A protein and the small-molecule ligand that binds it are described below.
Small molecule (SMILES): CC(=O)N[C@@H]1[C@@H](O)[C@H](O)[C@@H](CO)O[C@H]1O

Binding-site contacts:
Ligand atom N2 contacts residue LYS131 of chain 1.C at 4.5 Å.
Ligand atom C8 contacts residue GLN98 of chain 1.C at 3.6 Å.
Ligand atom O7 contacts residue ASN120 of chain 1.C at 2.8 Å (h-bond).
Ligand atom C5 contacts residue ASN120 of chain 1.C at 3.6 Å.
Ligand atom C8 contacts residue ASN120 of chain 1.C at 4.3 Å.
Ligand atom N2 contacts residue ASN120 of chain 1.C at 2.9 Å (h-bond).
Ligand atom C2 contacts residue ASN120 of chain 1.C at 2.4 Å.
Ligand atom C8 contacts residue PHE119 of chain 1.C at 4.3 Å (hydrophobic).
Ligand atom C8 contacts residue LYS131 of chain 1.C at 3.9 Å.
Ligand atom C8 contacts residue SER118 of chain 1.C at 3.9 Å.
Ligand atom C4 contacts residue ASN120 of chain 1.C at 4.2 Å.
Ligand atom C7 contacts residue ASN120 of chain 1.C at 3.0 Å.
Ligand atom O5 contacts residue ASN120 of chain 1.C at 2.4 Å (h-bond).
Ligand atom C1 contacts residue ASN120 of chain 1.C at 1.4 Å.
Ligand atom C3 contacts residue ASN120 of chain 1.C at 3.8 Å.

Sequence of chain 1.C:
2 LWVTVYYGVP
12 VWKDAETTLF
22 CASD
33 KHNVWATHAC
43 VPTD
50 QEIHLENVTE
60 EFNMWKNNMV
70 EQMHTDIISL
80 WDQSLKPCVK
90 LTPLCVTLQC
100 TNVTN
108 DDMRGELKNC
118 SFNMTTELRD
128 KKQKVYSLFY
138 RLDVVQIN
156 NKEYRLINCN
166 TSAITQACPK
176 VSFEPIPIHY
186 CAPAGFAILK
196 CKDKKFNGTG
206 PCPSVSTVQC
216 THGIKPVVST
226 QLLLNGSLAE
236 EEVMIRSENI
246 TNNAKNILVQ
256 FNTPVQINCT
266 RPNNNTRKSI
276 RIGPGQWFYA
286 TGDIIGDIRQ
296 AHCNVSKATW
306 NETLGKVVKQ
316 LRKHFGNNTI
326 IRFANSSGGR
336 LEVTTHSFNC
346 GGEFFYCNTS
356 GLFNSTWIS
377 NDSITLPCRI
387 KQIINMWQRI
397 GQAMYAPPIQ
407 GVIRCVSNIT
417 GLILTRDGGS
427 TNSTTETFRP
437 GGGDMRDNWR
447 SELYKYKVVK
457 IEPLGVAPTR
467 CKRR